This protein binds this small molecule.
Small molecule (SMILES): NCCCn1cnc2c(Br)c(Br)c(Br)c(Br)c21

Binding-site contacts:
Ligand atom C4 contacts residue VAL66 of chain 1.B at 3.9 Å (hydrophobic).
Ligand atom C4 contacts residue ILE174 of chain 1.B at 3.9 Å (hydrophobic).
Ligand atom C14 contacts residue LYS68 of chain 1.B at 3.9 Å.
Ligand atom C15 contacts residue LYS68 of chain 1.B at 4.3 Å.
Ligand atom C2 contacts residue VAL53 of chain 1.B at 3.9 Å (hydrophobic).
Ligand atom BR3 contacts residue MET163 of chain 1.B at 4.2 Å.
Ligand atom C5 contacts residue VAL66 of chain 1.B at 3.8 Å (hydrophobic).
Ligand atom BR1 contacts residue PHE113 of chain 1.B at 3.7 Å.
Ligand atom BR2 contacts residue GLU114 of chain 1.B at 3.2 Å.
Ligand atom BR2 contacts residue ILE95 of chain 1.B at 3.8 Å.
Ligand atom C6 contacts residue VAL66 of chain 1.B at 4.2 Å (hydrophobic).
Ligand atom BR2 contacts residue VAL116 of chain 1.B at 4.3 Å.
Ligand atom N17 contacts residue ASP175 of chain 1.B at 3.1 Å (salt-bridge).
Ligand atom C2 contacts residue MET163 of chain 1.B at 4.1 Å (hydrophobic).
Ligand atom C14 contacts residue VAL53 of chain 1.B at 3.8 Å (hydrophobic).
Ligand atom C15 contacts residue ASP175 of chain 1.B at 3.7 Å.
Ligand atom BR2 contacts residue VAL66 of chain 1.B at 3.8 Å.
Ligand atom C3 contacts residue VAL53 of chain 1.B at 3.9 Å (hydrophobic).
Ligand atom C16 contacts residue LYS68 of chain 1.B at 3.2 Å.
Ligand atom C6 contacts residue MET163 of chain 1.B at 3.8 Å (hydrophobic).
Ligand atom N17 contacts residue LYS68 of chain 1.B at 4.1 Å.
Ligand atom C15 contacts residue ILE174 of chain 1.B at 3.4 Å (hydrophobic).
Ligand atom BR3 contacts residue VAL116 of chain 1.B at 3.0 Å.
Ligand atom BR2 contacts residue PHE113 of chain 1.B at 4.3 Å.
Ligand atom N9 contacts residue VAL53 of chain 1.B at 3.9 Å.
Ligand atom N7 contacts residue ILE174 of chain 1.B at 3.8 Å.
Ligand atom BR3 contacts residue VAL66 of chain 1.B at 4.1 Å.
Ligand atom C2 contacts residue ILE174 of chain 1.B at 4.2 Å (hydrophobic).
Ligand atom BR4 contacts residue ASN118 of chain 1.B at 4.3 Å.
Ligand atom BR3 contacts residue ASN118 of chain 1.B at 4.3 Å.
Ligand atom N7 contacts residue VAL53 of chain 1.B at 3.7 Å.
Ligand atom BR4 contacts residue MET163 of chain 1.B at 3.8 Å.
Ligand atom C16 contacts residue ASP175 of chain 1.B at 3.4 Å.
Ligand atom N17 contacts residue PHE113 of chain 1.B at 3.5 Å.
Ligand atom C8 contacts residue ILE174 of chain 1.B at 4.3 Å (hydrophobic).
Ligand atom C8 contacts residue VAL53 of chain 1.B at 3.4 Å (hydrophobic).
Ligand atom C1 contacts residue MET163 of chain 1.B at 3.6 Å (hydrophobic).
Ligand atom C3 contacts residue ILE174 of chain 1.B at 3.7 Å (hydrophobic).
Ligand atom N17 contacts residue ILE174 of chain 1.B at 3.8 Å.
Ligand atom C14 contacts residue ILE174 of chain 1.B at 4.2 Å (hydrophobic).

Sequence of chain 1.B:
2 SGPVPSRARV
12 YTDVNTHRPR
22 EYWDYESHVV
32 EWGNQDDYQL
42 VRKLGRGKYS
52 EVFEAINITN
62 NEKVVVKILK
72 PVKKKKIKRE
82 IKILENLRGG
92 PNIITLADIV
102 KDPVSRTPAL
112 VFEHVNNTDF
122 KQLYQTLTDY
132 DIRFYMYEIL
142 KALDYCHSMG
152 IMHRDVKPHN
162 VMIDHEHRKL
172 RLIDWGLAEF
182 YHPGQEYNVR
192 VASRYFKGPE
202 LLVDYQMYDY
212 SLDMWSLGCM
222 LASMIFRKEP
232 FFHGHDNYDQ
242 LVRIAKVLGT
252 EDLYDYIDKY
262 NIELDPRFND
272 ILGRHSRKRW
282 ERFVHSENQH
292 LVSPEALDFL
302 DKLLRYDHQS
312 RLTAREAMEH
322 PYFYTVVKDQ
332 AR